Sequence of chain 1.B:
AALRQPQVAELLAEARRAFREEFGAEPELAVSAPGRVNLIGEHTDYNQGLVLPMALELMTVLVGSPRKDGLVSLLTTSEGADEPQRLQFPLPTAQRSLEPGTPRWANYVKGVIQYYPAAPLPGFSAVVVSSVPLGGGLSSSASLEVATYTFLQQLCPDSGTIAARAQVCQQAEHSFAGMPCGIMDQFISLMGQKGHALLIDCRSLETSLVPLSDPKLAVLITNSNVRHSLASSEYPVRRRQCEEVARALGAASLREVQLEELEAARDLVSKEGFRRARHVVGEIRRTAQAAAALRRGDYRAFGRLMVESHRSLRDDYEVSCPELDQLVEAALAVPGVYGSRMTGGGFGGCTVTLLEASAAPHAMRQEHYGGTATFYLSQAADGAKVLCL

The protein below binds the small molecule below.
Small molecule (SMILES): O=C1CCCC2=C1C1(CCCCC1)N=C(Nc1nc3ccccc3o1)N2

Binding-site contacts:
Ligand atom C24 contacts residue SER79 of chain 1.B at 3.6 Å.
Ligand atom C15 contacts residue TYR109 of chain 1.B at 3.9 Å (hydrophobic).
Ligand atom C24 contacts residue VAL129 of chain 1.B at 3.7 Å (hydrophobic).
Ligand atom C21 contacts residue LEU145 of chain 1.B at 3.8 Å (hydrophobic).
Ligand atom C18 contacts residue LEU135 of chain 1.B at 3.8 Å (hydrophobic).
Ligand atom C12 contacts residue ARG105 of chain 1.B at 3.5 Å.
Ligand atom C23 contacts residue THR61 of chain 1.B at 4.0 Å.
Ligand atom C24 contacts residue LEU145 of chain 1.B at 3.9 Å (hydrophobic).
Ligand atom C04 contacts residue ARG228 of chain 1.B at 3.6 Å.
Ligand atom C20 contacts residue LEU135 of chain 1.B at 3.7 Å (hydrophobic).
Ligand atom C23 contacts residue LEU145 of chain 1.B at 3.8 Å (hydrophobic).
Ligand atom C10 contacts residue LEU135 of chain 1.B at 4.0 Å (hydrophobic).
Ligand atom N16 contacts residue SER141 of chain 1.B at 3.7 Å.
Ligand atom O01 contacts residue ARG105 of chain 1.B at 3.8 Å.
Ligand atom C15 contacts residue SER141 of chain 1.B at 3.3 Å.
Ligand atom C13 contacts residue ARG105 of chain 1.B at 3.5 Å.
Ligand atom C06 contacts residue TYR109 of chain 1.B at 3.6 Å (hydrophobic).
Ligand atom N17 contacts residue SER141 of chain 1.B at 2.5 Å (h-bond).
Ligand atom C25 contacts residue THR77 of chain 1.B at 3.7 Å.
Ligand atom C12 contacts residue ASP83 of chain 1.B at 3.5 Å.
Ligand atom N16 contacts residue TYR109 of chain 1.B at 3.1 Å (h-bond).
Ligand atom C08 contacts residue TYR109 of chain 1.B at 4.0 Å (hydrophobic).
Ligand atom C23 contacts residue SER131 of chain 1.B at 3.9 Å.
Ligand atom C05 contacts residue TYR109 of chain 1.B at 3.9 Å (hydrophobic).
Ligand atom C18 contacts residue SER141 of chain 1.B at 3.3 Å.
Ligand atom C26 contacts residue TRP106 of chain 1.B at 3.5 Å (hydrophobic).
Ligand atom C12 contacts residue TRP106 of chain 1.B at 3.3 Å (hydrophobic).
Ligand atom C24 contacts residue SER131 of chain 1.B at 4.0 Å.
Ligand atom C25 contacts residue SER79 of chain 1.B at 3.5 Å.
Ligand atom O22 contacts residue SER141 of chain 1.B at 3.3 Å (h-bond).
Ligand atom O22 contacts residue SER142 of chain 1.B at 3.9 Å.
Ligand atom N16 contacts residue SER142 of chain 1.B at 3.9 Å.
Ligand atom C26 contacts residue LEU135 of chain 1.B at 3.8 Å (hydrophobic).
Ligand atom N14 contacts residue TYR109 of chain 1.B at 3.5 Å.
Ligand atom C10 contacts residue GLY81 of chain 1.B at 4.0 Å.
Ligand atom C20 contacts residue TRP106 of chain 1.B at 4.0 Å (hydrophobic).
Ligand atom C11 contacts residue ASP83 of chain 1.B at 3.2 Å.
Ligand atom N17 contacts residue SER142 of chain 1.B at 3.6 Å (h-bond).
Ligand atom N19 contacts residue LEU135 of chain 1.B at 3.6 Å.
Ligand atom C07 contacts residue TYR109 of chain 1.B at 3.3 Å (hydrophobic).